A protein and the small-molecule ligand that binds it are described below.
Small molecule (SMILES): CCOc1ccccc1O

Sequence of chain 1.A:
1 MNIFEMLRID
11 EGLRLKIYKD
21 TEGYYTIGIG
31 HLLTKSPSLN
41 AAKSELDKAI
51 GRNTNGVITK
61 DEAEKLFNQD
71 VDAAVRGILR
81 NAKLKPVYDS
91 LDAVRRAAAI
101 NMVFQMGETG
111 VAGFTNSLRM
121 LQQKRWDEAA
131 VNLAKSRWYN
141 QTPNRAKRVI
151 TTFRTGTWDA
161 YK

Binding-site contacts:
Ligand atom OAH contacts residue PHE153 of chain 1.A at 3.6 Å.
Ligand atom CAC contacts residue ALA99 of chain 1.A at 3.6 Å (hydrophobic).
Ligand atom CAI contacts residue VAL87 of chain 1.A at 4.1 Å (hydrophobic).
Ligand atom OAH contacts residue LEU118 of chain 1.A at 3.5 Å.
Ligand atom CAF contacts residue ALA99 of chain 1.A at 3.7 Å (hydrophobic).
Ligand atom CAG contacts residue MET102 of chain 1.A at 3.8 Å (hydrophobic).
Ligand atom OAH contacts residue LEU121 of chain 1.A at 3.9 Å.
Ligand atom CAI contacts residue LEU118 of chain 1.A at 3.5 Å (hydrophobic).
Ligand atom CAF contacts residue LEU118 of chain 1.A at 4.2 Å (hydrophobic).
Ligand atom CAC contacts residue TYR88 of chain 1.A at 4.0 Å (hydrophobic).
Ligand atom OAB contacts residue ALA99 of chain 1.A at 4.2 Å.
Ligand atom OAB contacts residue VAL87 of chain 1.A at 3.4 Å.
Ligand atom CAA contacts residue LEU121 of chain 1.A at 4.0 Å (hydrophobic).
Ligand atom CAF contacts residue LEU84 of chain 1.A at 4.3 Å (hydrophobic).
Ligand atom OAB contacts residue PHE153 of chain 1.A at 4.1 Å.
Ligand atom OAH contacts residue ALA99 of chain 1.A at 4.3 Å.
Ligand atom CAE contacts residue ALA99 of chain 1.A at 3.6 Å (hydrophobic).
Ligand atom CAA contacts residue PHE114 of chain 1.A at 3.9 Å (hydrophobic).
Ligand atom CAI contacts residue ALA99 of chain 1.A at 3.5 Å (hydrophobic).
Ligand atom CAJ contacts residue LEU118 of chain 1.A at 3.5 Å (hydrophobic).
Ligand atom CAG contacts residue LEU118 of chain 1.A at 3.7 Å (hydrophobic).
Ligand atom CAF contacts residue VAL103 of chain 1.A at 4.2 Å (hydrophobic).
Ligand atom CAD contacts residue VAL103 of chain 1.A at 3.9 Å (hydrophobic).
Ligand atom CAC contacts residue ILE78 of chain 1.A at 4.0 Å (hydrophobic).
Ligand atom CAJ contacts residue ALA99 of chain 1.A at 3.6 Å (hydrophobic).
Ligand atom OAB contacts residue LEU91 of chain 1.A at 3.7 Å.
Ligand atom CAA contacts residue LEU118 of chain 1.A at 4.0 Å (hydrophobic).
Ligand atom CAE contacts residue TYR88 of chain 1.A at 3.8 Å (hydrophobic).
Ligand atom CAE contacts residue LEU84 of chain 1.A at 4.1 Å (hydrophobic).
Ligand atom CAD contacts residue ILE78 of chain 1.A at 4.0 Å (hydrophobic).
Ligand atom CAE contacts residue LEU118 of chain 1.A at 4.2 Å (hydrophobic).
Ligand atom CAA contacts residue LEU133 of chain 1.A at 3.7 Å (hydrophobic).
Ligand atom CAJ contacts residue PHE153 of chain 1.A at 4.3 Å (hydrophobic).
Ligand atom CAD contacts residue LEU84 of chain 1.A at 4.0 Å (hydrophobic).
Ligand atom CAD contacts residue ALA99 of chain 1.A at 3.7 Å (hydrophobic).
Ligand atom OAB contacts residue LEU118 of chain 1.A at 3.6 Å.
Ligand atom CAC contacts residue LEU84 of chain 1.A at 3.9 Å (hydrophobic).
Ligand atom CAA contacts residue MET102 of chain 1.A at 3.8 Å (hydrophobic).
Ligand atom CAE contacts residue VAL87 of chain 1.A at 4.2 Å (hydrophobic).
Ligand atom OAB contacts residue LEU121 of chain 1.A at 3.5 Å.